The small molecule below binds the protein below.
Small molecule (SMILES): OC[C@H]1O[C@H](O)[C@H](O)[C@@H](O)[C@@H]1O

Binding-site contacts:
Ligand atom C1 contacts residue THR316 of chain 1.P at 4.4 Å.
Ligand atom C3 contacts residue SER324 of chain 1.P at 3.2 Å.
Ligand atom C6 contacts residue SER324 of chain 1.P at 4.1 Å.
Ligand atom O5 contacts residue SER324 of chain 1.P at 2.2 Å (h-bond).
Ligand atom C2 contacts residue SER319 of chain 1.P at 3.8 Å.
Ligand atom C5 contacts residue SER324 of chain 1.P at 2.8 Å.
Ligand atom C1 contacts residue SER324 of chain 1.P at 1.4 Å.
Ligand atom C3 contacts residue ASP321 of chain 1.P at 3.5 Å.
Ligand atom C2 contacts residue SER324 of chain 1.P at 2.6 Å.
Ligand atom O6 contacts residue ALA315 of chain 1.P at 3.2 Å.
Ligand atom O2 contacts residue GLN210 of chain 1.P at 3.8 Å.
Ligand atom C2 contacts residue ASP317 of chain 1.P at 3.3 Å.
Ligand atom O2 contacts residue SER319 of chain 1.P at 2.6 Å (h-bond).
Ligand atom O2 contacts residue SER324 of chain 1.P at 3.0 Å (h-bond).
Ligand atom C1 contacts residue GLY323 of chain 1.P at 4.5 Å.
Ligand atom O6 contacts residue GLY323 of chain 1.P at 3.0 Å (h-bond).
Ligand atom C6 contacts residue GLY323 of chain 1.P at 4.2 Å.
Ligand atom C1 contacts residue ASP321 of chain 1.P at 4.3 Å.
Ligand atom O5 contacts residue ASP317 of chain 1.P at 4.4 Å.
Ligand atom O6 contacts residue SER324 of chain 1.P at 4.3 Å.
Ligand atom C6 contacts residue ALA315 of chain 1.P at 4.2 Å (hydrophobic).
Ligand atom C1 contacts residue ASP317 of chain 1.P at 3.2 Å.
Ligand atom C1 contacts residue SER319 of chain 1.P at 3.8 Å.
Ligand atom O5 contacts residue THR316 of chain 1.P at 4.1 Å.
Ligand atom O5 contacts residue ALA315 of chain 1.P at 3.9 Å.
Ligand atom O2 contacts residue ASP321 of chain 1.P at 4.3 Å.
Ligand atom O5 contacts residue GLY323 of chain 1.P at 3.9 Å.
Ligand atom O3 contacts residue ASP321 of chain 1.P at 4.4 Å.
Ligand atom O2 contacts residue ASP317 of chain 1.P at 2.8 Å (salt-bridge).
Ligand atom O4 contacts residue ASP321 of chain 1.P at 3.7 Å.
Ligand atom C5 contacts residue GLY323 of chain 1.P at 4.1 Å.
Ligand atom C2 contacts residue ASP321 of chain 1.P at 4.3 Å.
Ligand atom C5 contacts residue ASP321 of chain 1.P at 3.8 Å.
Ligand atom C4 contacts residue ASP321 of chain 1.P at 3.9 Å.
Ligand atom C4 contacts residue SER324 of chain 1.P at 3.6 Å.

Sequence of chain 1.P:
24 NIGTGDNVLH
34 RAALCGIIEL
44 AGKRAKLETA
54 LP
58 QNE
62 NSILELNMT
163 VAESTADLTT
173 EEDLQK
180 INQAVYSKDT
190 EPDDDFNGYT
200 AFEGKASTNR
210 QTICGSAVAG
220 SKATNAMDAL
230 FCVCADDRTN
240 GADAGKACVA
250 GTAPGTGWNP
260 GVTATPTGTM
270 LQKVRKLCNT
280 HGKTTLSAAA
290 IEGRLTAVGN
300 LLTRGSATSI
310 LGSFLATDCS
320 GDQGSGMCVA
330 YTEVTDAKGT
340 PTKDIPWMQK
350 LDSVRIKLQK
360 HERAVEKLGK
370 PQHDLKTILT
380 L